Binding-site contacts:
Ligand atom C1 contacts residue ASN53 of chain 1.B at 1.4 Å.
Ligand atom O5 contacts residue ASN53 of chain 1.B at 2.3 Å (h-bond).
Ligand atom C8 contacts residue GLN210 of chain 1.B at 4.1 Å.
Ligand atom O7 contacts residue ASN53 of chain 1.B at 3.8 Å.
Ligand atom C7 contacts residue ASN53 of chain 1.B at 3.6 Å.
Ligand atom C1 contacts residue GLY54 of chain 1.B at 4.1 Å.
Ligand atom C6 contacts residue GLY54 of chain 1.B at 4.3 Å.
Ligand atom C5 contacts residue ASN53 of chain 1.B at 3.6 Å.
Ligand atom O6 contacts residue GLY54 of chain 1.B at 4.0 Å.
Ligand atom N2 contacts residue ASN53 of chain 1.B at 2.9 Å (h-bond).
Ligand atom C4 contacts residue ASN53 of chain 1.B at 4.2 Å.
Ligand atom C3 contacts residue ASN53 of chain 1.B at 3.8 Å.
Ligand atom O5 contacts residue GLY54 of chain 1.B at 3.6 Å.
Ligand atom C2 contacts residue ASN53 of chain 1.B at 2.4 Å.

This small molecule binds to this protein.
Small molecule (SMILES): CC(=O)N[C@@H]1[C@@H](O)[C@H](O)[C@@H](CO)O[C@H]1O

Sequence of chain 1.B:
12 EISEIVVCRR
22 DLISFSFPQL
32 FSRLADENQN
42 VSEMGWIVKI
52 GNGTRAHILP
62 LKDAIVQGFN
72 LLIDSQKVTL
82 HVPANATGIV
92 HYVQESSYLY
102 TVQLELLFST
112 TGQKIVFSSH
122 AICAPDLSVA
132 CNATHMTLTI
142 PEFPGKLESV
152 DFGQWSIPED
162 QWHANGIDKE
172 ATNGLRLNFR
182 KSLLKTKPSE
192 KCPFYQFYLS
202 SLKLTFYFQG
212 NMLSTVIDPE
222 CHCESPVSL